Binding-site contacts:
Ligand atom O5 contacts residue ASN126 of chain 1.I at 1.6 Å (h-bond).
Ligand atom C6 contacts residue ASN126 of chain 1.I at 3.8 Å.
Ligand atom C5 contacts residue ASN126 of chain 1.I at 3.0 Å.
Ligand atom N2 contacts residue ASN126 of chain 1.I at 3.6 Å.
Ligand atom C7 contacts residue ASN126 of chain 1.I at 4.4 Å.
Ligand atom C4 contacts residue ASN126 of chain 1.I at 3.9 Å.
Ligand atom C3 contacts residue ASN126 of chain 1.I at 3.8 Å.
Ligand atom O6 contacts residue ASN126 of chain 1.I at 3.8 Å.
Ligand atom C2 contacts residue ASN126 of chain 1.I at 2.8 Å.
Ligand atom C1 contacts residue ASN126 of chain 1.I at 1.4 Å.
Ligand atom C8 contacts residue LYS122 of chain 1.I at 4.0 Å.

This small molecule binds to this protein.
Small molecule (SMILES): CC(=O)N[C@@H]1[C@@H](O)[C@H](O)[C@@H](CO)O[C@H]1O

Sequence of chain 1.I:
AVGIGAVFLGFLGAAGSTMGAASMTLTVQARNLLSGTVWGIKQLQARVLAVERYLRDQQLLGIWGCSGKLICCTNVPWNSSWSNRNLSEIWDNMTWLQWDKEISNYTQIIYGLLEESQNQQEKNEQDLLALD